Binding-site contacts:
Ligand atom C1 contacts residue ASN712 of chain 1.B at 1.4 Å.
Ligand atom C5 contacts residue ASN712 of chain 1.B at 3.6 Å.
Ligand atom C5 contacts residue LEU917 of chain 1.B at 4.0 Å (hydrophobic).
Ligand atom C7 contacts residue GLN1066 of chain 1.B at 4.2 Å.
Ligand atom C8 contacts residue ASN712 of chain 1.B at 4.5 Å.
Ligand atom C3 contacts residue ASN712 of chain 1.B at 3.8 Å.
Ligand atom C6 contacts residue GLN921 of chain 1.B at 3.5 Å.
Ligand atom N2 contacts residue LEU917 of chain 1.B at 4.1 Å.
Ligand atom O7 contacts residue LEU917 of chain 1.B at 3.8 Å.
Ligand atom C7 contacts residue ASN712 of chain 1.B at 3.3 Å.
Ligand atom C8 contacts residue LEU917 of chain 1.B at 3.9 Å (hydrophobic).
Ligand atom C4 contacts residue LEU917 of chain 1.B at 4.2 Å (hydrophobic).
Ligand atom C2 contacts residue ASN712 of chain 1.B at 2.5 Å.
Ligand atom N2 contacts residue ASN712 of chain 1.B at 2.9 Å (h-bond).
Ligand atom C8 contacts residue ASN920 of chain 1.B at 4.2 Å.
Ligand atom O7 contacts residue GLN1066 of chain 1.B at 3.1 Å (h-bond).
Ligand atom C7 contacts residue LEU917 of chain 1.B at 3.7 Å (hydrophobic).
Ligand atom C4 contacts residue ASN712 of chain 1.B at 4.2 Å.
Ligand atom O4 contacts residue LEU917 of chain 1.B at 3.5 Å.
Ligand atom O5 contacts residue ASN712 of chain 1.B at 2.4 Å (h-bond).
Ligand atom O7 contacts residue ASN712 of chain 1.B at 3.4 Å (h-bond).
Ligand atom C5 contacts residue GLN921 of chain 1.B at 4.2 Å.

Sequence of chain 1.B:
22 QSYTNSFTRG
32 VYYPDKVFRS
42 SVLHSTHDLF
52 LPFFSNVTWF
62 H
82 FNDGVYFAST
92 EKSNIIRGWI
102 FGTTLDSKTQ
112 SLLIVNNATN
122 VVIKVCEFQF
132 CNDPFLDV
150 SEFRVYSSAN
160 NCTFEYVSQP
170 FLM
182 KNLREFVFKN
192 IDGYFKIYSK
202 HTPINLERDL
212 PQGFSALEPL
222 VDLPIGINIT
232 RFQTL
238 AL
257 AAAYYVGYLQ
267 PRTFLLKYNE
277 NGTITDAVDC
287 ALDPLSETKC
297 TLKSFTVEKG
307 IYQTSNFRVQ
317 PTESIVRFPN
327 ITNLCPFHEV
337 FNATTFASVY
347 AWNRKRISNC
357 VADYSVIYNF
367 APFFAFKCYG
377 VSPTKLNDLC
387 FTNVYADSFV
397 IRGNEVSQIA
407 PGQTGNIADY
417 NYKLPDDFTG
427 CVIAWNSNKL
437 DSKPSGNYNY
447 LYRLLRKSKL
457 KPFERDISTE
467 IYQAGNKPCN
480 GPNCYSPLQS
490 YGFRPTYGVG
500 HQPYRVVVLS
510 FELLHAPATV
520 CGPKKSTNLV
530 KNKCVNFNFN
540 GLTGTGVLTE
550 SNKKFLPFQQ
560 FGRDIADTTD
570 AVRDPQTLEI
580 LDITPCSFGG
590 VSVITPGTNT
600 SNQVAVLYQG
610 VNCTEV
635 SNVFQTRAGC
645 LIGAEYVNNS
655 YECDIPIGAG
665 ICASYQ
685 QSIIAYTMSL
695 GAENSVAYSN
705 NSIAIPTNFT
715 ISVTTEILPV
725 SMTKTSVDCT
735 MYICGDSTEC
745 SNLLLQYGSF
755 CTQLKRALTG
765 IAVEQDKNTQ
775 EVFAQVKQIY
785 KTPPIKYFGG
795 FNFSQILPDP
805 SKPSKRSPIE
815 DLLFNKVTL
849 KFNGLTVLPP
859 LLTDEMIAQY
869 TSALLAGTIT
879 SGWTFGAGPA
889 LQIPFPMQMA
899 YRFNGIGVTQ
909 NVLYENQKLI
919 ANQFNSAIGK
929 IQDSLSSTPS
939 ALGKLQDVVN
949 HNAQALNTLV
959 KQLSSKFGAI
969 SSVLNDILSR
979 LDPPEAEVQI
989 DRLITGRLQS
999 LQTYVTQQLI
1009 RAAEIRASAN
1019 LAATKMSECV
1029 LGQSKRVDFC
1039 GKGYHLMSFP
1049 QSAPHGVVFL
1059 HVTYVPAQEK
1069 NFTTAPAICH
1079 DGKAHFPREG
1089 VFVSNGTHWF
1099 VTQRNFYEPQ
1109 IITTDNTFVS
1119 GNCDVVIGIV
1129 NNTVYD

A small-molecule ligand and the protein it binds are described below.
Small molecule (SMILES): CC(=O)N[C@H]1[C@H](O[C@H]2[C@H](O)[C@@H](NC(C)=O)CO[C@@H]2CO)O[C@H](CO)[C@@H](O)[C@@H]1O